Binding-site contacts:
Ligand atom O7 contacts residue ASN32 of chain 2.A at 3.6 Å (h-bond).
Ligand atom C1 contacts residue ASN32 of chain 2.A at 1.5 Å.
Ligand atom N2 contacts residue ASN32 of chain 2.A at 3.0 Å (h-bond).
Ligand atom O5 contacts residue ALA33 of chain 2.A at 4.2 Å.
Ligand atom C5 contacts residue THR34 of chain 2.A at 4.2 Å.
Ligand atom C5 contacts residue ASN32 of chain 2.A at 3.7 Å.
Ligand atom C4 contacts residue ASN32 of chain 2.A at 4.3 Å.
Ligand atom O6 contacts residue THR313 of chain 2.A at 3.9 Å.
Ligand atom C1 contacts residue THR313 of chain 2.A at 4.0 Å.
Ligand atom O5 contacts residue ASN32 of chain 2.A at 2.4 Å (h-bond).
Ligand atom C1 contacts residue ALA33 of chain 2.A at 4.5 Å (hydrophobic).
Ligand atom O6 contacts residue THR34 of chain 2.A at 4.3 Å.
Ligand atom O5 contacts residue THR313 of chain 2.A at 3.5 Å (h-bond).
Ligand atom C3 contacts residue ASN32 of chain 2.A at 3.9 Å.
Ligand atom C2 contacts residue ASN32 of chain 2.A at 2.5 Å.
Ligand atom C6 contacts residue THR34 of chain 2.A at 3.4 Å.
Ligand atom O6 contacts residue LEU52 of chain 2.B at 3.5 Å.
Ligand atom C7 contacts residue ASN32 of chain 2.A at 3.5 Å.

Sequence of chain 2.A:
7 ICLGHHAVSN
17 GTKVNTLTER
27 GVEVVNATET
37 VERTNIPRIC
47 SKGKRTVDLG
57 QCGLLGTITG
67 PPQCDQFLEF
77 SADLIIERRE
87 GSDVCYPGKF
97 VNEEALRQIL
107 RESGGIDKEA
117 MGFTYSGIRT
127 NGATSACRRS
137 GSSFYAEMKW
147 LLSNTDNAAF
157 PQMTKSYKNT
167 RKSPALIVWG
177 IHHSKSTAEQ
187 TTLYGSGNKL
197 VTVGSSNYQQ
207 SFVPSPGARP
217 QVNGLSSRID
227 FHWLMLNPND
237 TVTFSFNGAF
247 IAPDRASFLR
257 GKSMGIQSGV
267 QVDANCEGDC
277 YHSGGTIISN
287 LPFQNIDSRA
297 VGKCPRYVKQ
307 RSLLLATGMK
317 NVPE

The protein below binds the small molecule below.
Small molecule (SMILES): CC(=O)N[C@@H]1[C@@H](O)[C@H](O)[C@@H](CO)O[C@H]1O

Sequence of chain 2.B:
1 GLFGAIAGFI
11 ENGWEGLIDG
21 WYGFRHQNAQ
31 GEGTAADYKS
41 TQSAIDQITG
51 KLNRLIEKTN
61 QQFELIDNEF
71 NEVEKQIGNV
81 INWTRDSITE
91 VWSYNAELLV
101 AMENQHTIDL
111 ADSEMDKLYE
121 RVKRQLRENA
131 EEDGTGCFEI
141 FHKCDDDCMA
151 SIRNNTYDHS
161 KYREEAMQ